Binding-site contacts:
Ligand atom O7 contacts residue GLU164 of chain 1.C at 3.8 Å.
Ligand atom C8 contacts residue ASN231 of chain 1.C at 4.3 Å.
Ligand atom C3 contacts residue ASN231 of chain 1.C at 3.7 Å.
Ligand atom C7 contacts residue ASN231 of chain 1.C at 3.2 Å.
Ligand atom C5 contacts residue ASN231 of chain 1.C at 3.8 Å.
Ligand atom O7 contacts residue ASN231 of chain 1.C at 3.2 Å (h-bond).
Ligand atom C2 contacts residue ASN231 of chain 1.C at 2.4 Å.
Ligand atom O5 contacts residue ASN231 of chain 1.C at 2.4 Å (h-bond).
Ligand atom C1 contacts residue ASN231 of chain 1.C at 1.4 Å.
Ligand atom C4 contacts residue ASN231 of chain 1.C at 4.3 Å.
Ligand atom N2 contacts residue ASN231 of chain 1.C at 2.8 Å (h-bond).

The protein below binds the small molecule below.
Small molecule (SMILES): CC(=O)N[C@@H]1[C@@H](O)[C@H](O)[C@@H](CO)O[C@H]1O

Sequence of chain 1.C:
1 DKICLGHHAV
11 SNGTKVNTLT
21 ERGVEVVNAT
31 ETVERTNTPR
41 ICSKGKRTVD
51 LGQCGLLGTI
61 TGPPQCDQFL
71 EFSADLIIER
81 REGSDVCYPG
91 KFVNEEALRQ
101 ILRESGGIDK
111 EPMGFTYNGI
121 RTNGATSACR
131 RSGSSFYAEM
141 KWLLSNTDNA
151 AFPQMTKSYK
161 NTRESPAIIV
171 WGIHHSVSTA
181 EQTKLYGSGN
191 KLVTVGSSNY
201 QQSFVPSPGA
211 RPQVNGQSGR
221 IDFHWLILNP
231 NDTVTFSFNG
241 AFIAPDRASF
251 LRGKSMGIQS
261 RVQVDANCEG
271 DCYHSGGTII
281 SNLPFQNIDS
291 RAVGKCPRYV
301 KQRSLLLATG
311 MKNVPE